Binding-site contacts:
Ligand atom N3 contacts residue ALA10 of chain 1.A at 3.7 Å.
Ligand atom CAJ contacts residue GLU31 of chain 1.A at 3.6 Å.
Ligand atom C6 contacts residue PHE35 of chain 1.A at 3.5 Å (hydrophobic).
Ligand atom NAI contacts residue VAL9 of chain 1.A at 3.5 Å (h-bond).
Ligand atom CAK contacts residue GLU31 of chain 1.A at 3.5 Å.
Ligand atom CAM contacts residue PHE32 of chain 1.A at 3.9 Å (hydrophobic).
Ligand atom NAH contacts residue PHE35 of chain 1.A at 3.7 Å.
Ligand atom CAR contacts residue ILE61 of chain 1.A at 4.0 Å (hydrophobic).
Ligand atom N1 contacts residue PHE35 of chain 1.A at 3.5 Å.
Ligand atom CAR contacts residue THR57 of chain 1.A at 4.0 Å.
Ligand atom C6 contacts residue VAL9 of chain 1.A at 4.0 Å (hydrophobic).
Ligand atom N3 contacts residue PHE35 of chain 1.A at 4.0 Å.
Ligand atom C2 contacts residue PHE35 of chain 1.A at 3.8 Å (hydrophobic).
Ligand atom CAL contacts residue PHE35 of chain 1.A at 3.6 Å (hydrophobic).
Ligand atom N3 contacts residue GLU31 of chain 1.A at 2.8 Å (salt-bridge).
Ligand atom CAN contacts residue PHE35 of chain 1.A at 3.9 Å (hydrophobic).
Ligand atom CAR contacts residue SER60 of chain 1.A at 3.8 Å.
Ligand atom NAI contacts residue ILE8 of chain 1.A at 3.8 Å.
Ligand atom CAO contacts residue ILE61 of chain 1.A at 3.8 Å (hydrophobic).
Ligand atom N1 contacts residue ALA10 of chain 1.A at 3.6 Å.
Ligand atom N1 contacts residue VAL9 of chain 1.A at 3.5 Å.
Ligand atom NAH contacts residue VAL9 of chain 1.A at 4.0 Å.
Ligand atom NAI contacts residue ALA10 of chain 1.A at 3.8 Å.
Ligand atom NAI contacts residue GLU31 of chain 1.A at 2.8 Å (salt-bridge).
Ligand atom C5 contacts residue PHE35 of chain 1.A at 3.9 Å (hydrophobic).
Ligand atom CAJ contacts residue LEU23 of chain 1.A at 4.0 Å (hydrophobic).
Ligand atom C4 contacts residue GLU31 of chain 1.A at 3.6 Å.
Ligand atom CAN contacts residue PHE32 of chain 1.A at 3.9 Å (hydrophobic).
Ligand atom N1 contacts residue ILE8 of chain 1.A at 3.7 Å.
Ligand atom NAH contacts residue VAL116 of chain 1.A at 3.1 Å (h-bond).
Ligand atom CAK contacts residue PHE32 of chain 1.A at 3.9 Å (hydrophobic).
Ligand atom NAH contacts residue TYR122 of chain 1.A at 3.5 Å (h-bond).
Ligand atom C2 contacts residue ALA10 of chain 1.A at 3.7 Å (hydrophobic).
Ligand atom C2 contacts residue GLU31 of chain 1.A at 3.6 Å.
Ligand atom NAH contacts residue ILE8 of chain 1.A at 3.0 Å (h-bond).
Ligand atom C2 contacts residue VAL9 of chain 1.A at 3.7 Å (hydrophobic).
Ligand atom CAT contacts residue PHE35 of chain 1.A at 3.8 Å (hydrophobic).
Ligand atom C6 contacts residue ILE8 of chain 1.A at 3.8 Å (hydrophobic).
Ligand atom NAI contacts residue THR137 of chain 1.A at 3.6 Å (h-bond).
Ligand atom CAL contacts residue PHE32 of chain 1.A at 3.9 Å (hydrophobic).

A protein and the small-molecule ligand that binds it are described below.
Small molecule (SMILES): CCCCCCc1nc(N)nc(N)c1-c1ccccc1

Sequence of chain 1.A:
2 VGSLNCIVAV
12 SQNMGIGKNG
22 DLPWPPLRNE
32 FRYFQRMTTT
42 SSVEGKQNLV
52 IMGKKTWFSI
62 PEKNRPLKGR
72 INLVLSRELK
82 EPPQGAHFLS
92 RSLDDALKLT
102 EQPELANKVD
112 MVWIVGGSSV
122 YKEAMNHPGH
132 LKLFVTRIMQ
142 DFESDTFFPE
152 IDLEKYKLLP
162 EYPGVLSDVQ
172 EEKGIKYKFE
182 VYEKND